Sequence of chain 1.J:
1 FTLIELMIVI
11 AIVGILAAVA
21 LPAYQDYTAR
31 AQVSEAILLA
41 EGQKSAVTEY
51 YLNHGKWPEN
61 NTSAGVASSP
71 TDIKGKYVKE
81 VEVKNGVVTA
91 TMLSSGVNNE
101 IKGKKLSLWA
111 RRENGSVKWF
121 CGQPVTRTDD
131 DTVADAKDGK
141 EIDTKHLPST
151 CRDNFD

A protein and the small-molecule ligand that binds it are described below.
Small molecule (SMILES): CC(=O)N[C@H]1[C@H](O[C@H]2O[C@H](CO)[C@H](O)[C@H](O)[C@H]2O)[C@@H](NC(C)=O)CO[C@@H]1C

Binding-site contacts:
Ligand atom C4 contacts residue SER63 of chain 1.J at 4.1 Å.
Ligand atom N2 contacts residue SER63 of chain 1.J at 2.8 Å (h-bond).
Ligand atom O7 contacts residue SER63 of chain 1.J at 3.9 Å.
Ligand atom C3 contacts residue SER63 of chain 1.J at 3.7 Å.
Ligand atom N2 contacts residue THR62 of chain 1.J at 4.2 Å.
Ligand atom N4 contacts residue TYR50 of chain 1.J at 4.1 Å.
Ligand atom C6 contacts residue LYS56 of chain 1.J at 3.6 Å.
Ligand atom C1 contacts residue SER63 of chain 1.J at 1.4 Å.
Ligand atom O5 contacts residue ASN60 of chain 1.J at 4.4 Å.
Ligand atom C4 contacts residue TYR50 of chain 1.J at 3.9 Å (hydrophobic).
Ligand atom O5 contacts residue SER63 of chain 1.J at 2.3 Å (h-bond).
Ligand atom C1 contacts residue ASN60 of chain 1.J at 4.0 Å.
Ligand atom C7 contacts residue SER63 of chain 1.J at 3.5 Å.
Ligand atom C2 contacts residue ASN60 of chain 1.J at 4.4 Å.
Ligand atom O10 contacts residue GLU59 of chain 1.J at 3.7 Å.
Ligand atom C2 contacts residue SER63 of chain 1.J at 2.3 Å.
Ligand atom O5 contacts residue TYR50 of chain 1.J at 3.3 Å (h-bond).
Ligand atom C8 contacts residue THR62 of chain 1.J at 3.5 Å.
Ligand atom O7 contacts residue ASN60 of chain 1.J at 4.0 Å.
Ligand atom O5 contacts residue GLU59 of chain 1.J at 4.4 Å.
Ligand atom O7 contacts residue THR62 of chain 1.J at 3.8 Å.
Ligand atom C6 contacts residue TYR50 of chain 1.J at 2.3 Å (hydrophobic).
Ligand atom C1 contacts residue TYR50 of chain 1.J at 4.2 Å (hydrophobic).
Ligand atom C5 contacts residue SER63 of chain 1.J at 3.6 Å.
Ligand atom C7 contacts residue THR62 of chain 1.J at 3.6 Å.
Ligand atom C5 contacts residue TYR50 of chain 1.J at 2.6 Å (hydrophobic).